This small molecule binds to this protein.
Small molecule (SMILES): CC(=O)N[C@@H]1[C@@H](O)[C@H](O)[C@@H](CO)O[C@H]1O

Binding-site contacts:
Ligand atom C8 contacts residue GLU216 of chain 1.C at 3.5 Å.
Ligand atom C7 contacts residue GLU216 of chain 1.C at 4.2 Å.
Ligand atom O7 contacts residue LEU237 of chain 1.C at 4.5 Å.
Ligand atom C7 contacts residue ASN76 of chain 1.C at 2.9 Å.
Ligand atom C7 contacts residue HIS74 of chain 1.C at 3.7 Å.
Ligand atom C5 contacts residue ASN76 of chain 1.C at 3.7 Å.
Ligand atom C8 contacts residue ALA75 of chain 1.C at 4.4 Å (hydrophobic).
Ligand atom N2 contacts residue ASN76 of chain 1.C at 2.9 Å (h-bond).
Ligand atom C8 contacts residue LEU237 of chain 1.C at 3.3 Å (hydrophobic).
Ligand atom C2 contacts residue GLU216 of chain 1.C at 4.0 Å.
Ligand atom C2 contacts residue ASN76 of chain 1.C at 2.5 Å.
Ligand atom C8 contacts residue ASN76 of chain 1.C at 4.2 Å.
Ligand atom O7 contacts residue HIS74 of chain 1.C at 3.0 Å (h-bond).
Ligand atom O5 contacts residue ASN76 of chain 1.C at 2.5 Å (h-bond).
Ligand atom O7 contacts residue ASN76 of chain 1.C at 2.6 Å (h-bond).
Ligand atom C4 contacts residue ASN76 of chain 1.C at 4.3 Å.
Ligand atom C8 contacts residue ARG215 of chain 1.C at 4.5 Å.
Ligand atom C7 contacts residue LEU237 of chain 1.C at 4.1 Å (hydrophobic).
Ligand atom N2 contacts residue GLU216 of chain 1.C at 3.4 Å (salt-bridge).
Ligand atom C1 contacts residue GLU216 of chain 1.C at 4.3 Å.
Ligand atom C8 contacts residue HIS74 of chain 1.C at 3.6 Å.
Ligand atom C3 contacts residue ASN76 of chain 1.C at 3.8 Å.
Ligand atom O5 contacts residue THR79 of chain 1.C at 4.3 Å.
Ligand atom C1 contacts residue ASN76 of chain 1.C at 1.5 Å.
Ligand atom C3 contacts residue GLU216 of chain 1.C at 4.0 Å.

Sequence of chain 1.C:
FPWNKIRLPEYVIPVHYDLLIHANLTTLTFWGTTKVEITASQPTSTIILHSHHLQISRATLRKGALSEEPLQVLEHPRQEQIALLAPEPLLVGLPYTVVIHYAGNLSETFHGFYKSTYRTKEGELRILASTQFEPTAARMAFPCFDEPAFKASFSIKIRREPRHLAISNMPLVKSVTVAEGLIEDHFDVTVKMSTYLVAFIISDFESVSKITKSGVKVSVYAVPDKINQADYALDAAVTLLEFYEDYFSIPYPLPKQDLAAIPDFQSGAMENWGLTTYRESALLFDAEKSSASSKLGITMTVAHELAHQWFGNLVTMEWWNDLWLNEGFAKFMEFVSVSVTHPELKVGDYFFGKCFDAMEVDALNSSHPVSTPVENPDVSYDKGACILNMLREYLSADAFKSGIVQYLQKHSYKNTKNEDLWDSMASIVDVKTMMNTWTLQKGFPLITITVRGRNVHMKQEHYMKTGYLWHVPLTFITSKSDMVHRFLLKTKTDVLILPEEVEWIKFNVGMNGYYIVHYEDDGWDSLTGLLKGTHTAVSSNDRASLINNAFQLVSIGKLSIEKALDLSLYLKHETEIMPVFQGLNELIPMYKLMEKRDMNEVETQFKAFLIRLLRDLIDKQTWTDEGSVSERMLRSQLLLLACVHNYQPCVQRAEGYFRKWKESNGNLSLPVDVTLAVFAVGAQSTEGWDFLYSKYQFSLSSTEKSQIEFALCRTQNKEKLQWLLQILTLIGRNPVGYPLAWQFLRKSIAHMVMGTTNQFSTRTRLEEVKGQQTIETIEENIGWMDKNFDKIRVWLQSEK